The protein below binds the small molecule below.
Small molecule (SMILES): C[C@H](N)C(=O)N[C@@H](C)C(=O)N[C@@H](C)C(=O)N[C@@H](C)C(=O)N[C@@H](C)C(=O)N[C@@H](C)C(=O)N[C@@H](C)C(=O)N[C@@H](C)C(=O)N[C@@H](C)C=O

Binding-site contacts:
Ligand atom O contacts residue SER903 of chain 1.C at 4.0 Å.
Ligand atom C contacts residue SER903 of chain 1.C at 3.9 Å.
Ligand atom CA contacts residue SER903 of chain 1.C at 4.0 Å.

Sequence of chain 1.C:
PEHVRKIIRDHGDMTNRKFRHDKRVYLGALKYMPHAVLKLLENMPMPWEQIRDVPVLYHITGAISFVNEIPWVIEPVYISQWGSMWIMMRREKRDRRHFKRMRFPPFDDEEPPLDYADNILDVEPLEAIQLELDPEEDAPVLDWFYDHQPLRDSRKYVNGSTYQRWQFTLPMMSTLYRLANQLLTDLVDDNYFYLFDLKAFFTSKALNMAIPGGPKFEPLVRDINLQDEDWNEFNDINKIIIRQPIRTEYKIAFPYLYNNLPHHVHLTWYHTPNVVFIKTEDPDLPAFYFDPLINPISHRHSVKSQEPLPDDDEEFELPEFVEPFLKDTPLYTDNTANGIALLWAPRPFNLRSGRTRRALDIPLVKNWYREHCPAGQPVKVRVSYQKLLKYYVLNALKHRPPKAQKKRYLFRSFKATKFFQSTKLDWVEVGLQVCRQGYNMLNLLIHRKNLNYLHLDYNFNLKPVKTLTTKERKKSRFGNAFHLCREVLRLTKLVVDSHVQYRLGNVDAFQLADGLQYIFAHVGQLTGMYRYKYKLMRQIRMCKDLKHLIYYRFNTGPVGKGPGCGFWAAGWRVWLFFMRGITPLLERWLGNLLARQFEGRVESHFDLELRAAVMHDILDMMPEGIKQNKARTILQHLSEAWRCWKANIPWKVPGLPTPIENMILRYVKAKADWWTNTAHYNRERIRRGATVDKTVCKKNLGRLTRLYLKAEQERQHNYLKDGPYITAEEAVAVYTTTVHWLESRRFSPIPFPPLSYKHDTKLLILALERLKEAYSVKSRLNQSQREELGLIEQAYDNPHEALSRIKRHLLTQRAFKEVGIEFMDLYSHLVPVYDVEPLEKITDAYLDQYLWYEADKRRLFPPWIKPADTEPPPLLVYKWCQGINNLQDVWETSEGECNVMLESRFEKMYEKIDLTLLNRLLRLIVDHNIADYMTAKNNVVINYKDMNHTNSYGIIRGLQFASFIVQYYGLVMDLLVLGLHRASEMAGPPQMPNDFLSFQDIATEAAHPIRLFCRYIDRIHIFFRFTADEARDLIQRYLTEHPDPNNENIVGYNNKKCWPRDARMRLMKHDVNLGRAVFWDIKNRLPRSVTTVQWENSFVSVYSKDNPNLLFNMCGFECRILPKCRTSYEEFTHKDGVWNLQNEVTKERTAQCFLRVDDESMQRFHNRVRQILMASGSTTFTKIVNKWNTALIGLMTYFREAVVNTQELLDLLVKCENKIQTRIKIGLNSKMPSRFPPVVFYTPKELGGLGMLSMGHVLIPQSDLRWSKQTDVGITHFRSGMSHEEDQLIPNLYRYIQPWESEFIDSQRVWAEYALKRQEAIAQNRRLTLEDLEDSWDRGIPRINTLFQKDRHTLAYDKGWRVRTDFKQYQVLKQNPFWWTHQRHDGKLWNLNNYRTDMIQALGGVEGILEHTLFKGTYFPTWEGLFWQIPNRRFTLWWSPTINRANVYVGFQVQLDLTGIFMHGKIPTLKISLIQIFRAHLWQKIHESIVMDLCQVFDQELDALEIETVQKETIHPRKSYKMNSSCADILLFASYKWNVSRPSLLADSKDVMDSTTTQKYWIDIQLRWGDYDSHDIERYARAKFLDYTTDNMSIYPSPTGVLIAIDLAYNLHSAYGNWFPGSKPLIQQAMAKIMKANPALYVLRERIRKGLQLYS